This small molecule binds to this protein.
Small molecule (SMILES): O=CNC1CCCCC1

Binding-site contacts:
Ligand atom C5 contacts residue LEU60 of chain 1.C at 3.7 Å (hydrophobic).
Ligand atom C1 contacts residue PHE96 of chain 1.C at 4.1 Å (hydrophobic).
Ligand atom C7 contacts residue ALA51 of chain 1.C at 3.8 Å (hydrophobic).
Ligand atom C1 contacts residue NAI1 of chain 1.O at 4.2 Å.
Ligand atom C2 contacts residue PHE96 of chain 1.C at 3.8 Å (hydrophobic).
Ligand atom C6 contacts residue LEU119 of chain 1.C at 3.7 Å (hydrophobic).
Ligand atom C7 contacts residue CYS177 of chain 1.C at 3.8 Å (hydrophobic).
Ligand atom C6 contacts residue LEU144 of chain 1.C at 4.4 Å (hydrophobic).
Ligand atom C6 contacts residue ALA51 of chain 1.C at 4.3 Å (hydrophobic).
Ligand atom C4 contacts residue VAL297 of chain 1.C at 3.6 Å (hydrophobic).
Ligand atom C7 contacts residue PHE96 of chain 1.C at 3.6 Å (hydrophobic).
Ligand atom N8 contacts residue LEU144 of chain 1.C at 4.1 Å.
Ligand atom O9 contacts residue ALA51 of chain 1.C at 3.1 Å.
Ligand atom N8 contacts residue PHE96 of chain 1.C at 3.1 Å.
Ligand atom O9 contacts residue ZN1 of chain 1.M at 2.1 Å.
Ligand atom C6 contacts residue LEU60 of chain 1.C at 3.9 Å (hydrophobic).
Ligand atom C1 contacts residue ALA51 of chain 1.C at 4.1 Å (hydrophobic).
Ligand atom N8 contacts residue ZN1 of chain 1.M at 4.2 Å.
Ligand atom C7 contacts residue ZN1 of chain 1.M at 2.9 Å.
Ligand atom C3 contacts residue LEU119 of chain 1.C at 4.4 Å (hydrophobic).
Ligand atom C4 contacts residue LEU119 of chain 1.C at 3.7 Å (hydrophobic).
Ligand atom C5 contacts residue LEU119 of chain 1.C at 3.9 Å (hydrophobic).
Ligand atom O9 contacts residue HIS70 of chain 1.C at 3.2 Å (h-bond).
Ligand atom C2 contacts residue NAI1 of chain 1.O at 3.5 Å.
Ligand atom C2 contacts residue LEU119 of chain 1.C at 4.5 Å (hydrophobic).
Ligand atom C3 contacts residue ILE321 of chain 1.C at 3.6 Å (hydrophobic).
Ligand atom C4 contacts residue LEU312 of chain 1.A at 4.0 Å (hydrophobic).
Ligand atom C2 contacts residue ILE321 of chain 1.C at 3.9 Å (hydrophobic).
Ligand atom N8 contacts residue NAI1 of chain 1.O at 4.3 Å.
Ligand atom N8 contacts residue ALA51 of chain 1.C at 4.3 Å.
Ligand atom O9 contacts residue CYS177 of chain 1.C at 3.5 Å (h-bond).
Ligand atom C5 contacts residue VAL297 of chain 1.C at 3.8 Å (hydrophobic).
Ligand atom O9 contacts residue CYS49 of chain 1.C at 3.8 Å.
Ligand atom C7 contacts residue NAI1 of chain 1.O at 3.9 Å.
Ligand atom C7 contacts residue HIS70 of chain 1.C at 3.3 Å.
Ligand atom C3 contacts residue LEU312 of chain 1.A at 3.8 Å (hydrophobic).
Ligand atom C3 contacts residue VAL297 of chain 1.C at 3.5 Å (hydrophobic).
Ligand atom C3 contacts residue NAI1 of chain 1.O at 3.7 Å.
Ligand atom O9 contacts residue NAI1 of chain 1.O at 3.1 Å.
Ligand atom C4 contacts residue ILE321 of chain 1.C at 4.1 Å (hydrophobic).

Sequence of chain 1.C:
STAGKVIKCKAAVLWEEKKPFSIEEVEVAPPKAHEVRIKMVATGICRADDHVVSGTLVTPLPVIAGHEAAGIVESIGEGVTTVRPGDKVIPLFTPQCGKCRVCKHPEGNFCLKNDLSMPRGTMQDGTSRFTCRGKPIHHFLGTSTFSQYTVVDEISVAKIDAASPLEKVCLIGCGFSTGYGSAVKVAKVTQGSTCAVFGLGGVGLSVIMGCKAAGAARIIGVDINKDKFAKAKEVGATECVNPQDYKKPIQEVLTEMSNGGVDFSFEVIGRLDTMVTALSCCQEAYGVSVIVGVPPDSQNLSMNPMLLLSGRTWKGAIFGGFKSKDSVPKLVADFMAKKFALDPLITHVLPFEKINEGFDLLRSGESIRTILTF

Sequence of chain 1.A:
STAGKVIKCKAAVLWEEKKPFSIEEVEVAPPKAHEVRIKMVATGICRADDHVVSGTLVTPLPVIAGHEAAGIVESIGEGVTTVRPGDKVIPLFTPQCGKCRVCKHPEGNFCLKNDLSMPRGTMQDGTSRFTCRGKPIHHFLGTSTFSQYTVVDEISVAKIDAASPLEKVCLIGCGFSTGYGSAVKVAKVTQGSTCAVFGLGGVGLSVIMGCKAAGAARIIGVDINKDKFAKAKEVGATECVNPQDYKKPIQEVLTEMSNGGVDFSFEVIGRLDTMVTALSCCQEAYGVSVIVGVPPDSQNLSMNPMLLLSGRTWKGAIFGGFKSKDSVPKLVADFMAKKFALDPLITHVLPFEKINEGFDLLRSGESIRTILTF